Binding-site contacts:
Ligand atom C43 contacts residue VAL113 of chain 2.A at 4.1 Å (hydrophobic).
Ligand atom C37 contacts residue LEU116 of chain 2.A at 3.9 Å (hydrophobic).
Ligand atom C18 contacts residue TYR30 of chain 2.A at 3.9 Å (hydrophobic).
Ligand atom C6 contacts residue TYR30 of chain 2.A at 3.7 Å (hydrophobic).
Ligand atom C1 contacts residue TYR30 of chain 2.A at 4.1 Å (hydrophobic).
Ligand atom C43 contacts residue ALA117 of chain 2.A at 3.6 Å (hydrophobic).
Ligand atom C40 contacts residue ALA117 of chain 2.A at 4.5 Å (hydrophobic).
Ligand atom C43 contacts residue VAL37 of chain 2.A at 4.4 Å (hydrophobic).
Ligand atom O49 contacts residue TYR30 of chain 2.A at 3.6 Å.
Ligand atom C40 contacts residue LEU116 of chain 2.A at 3.3 Å (hydrophobic).
Ligand atom C2 contacts residue TYR30 of chain 2.A at 4.3 Å (hydrophobic).
Ligand atom O16 contacts residue TYR30 of chain 2.A at 4.2 Å.
Ligand atom C40 contacts residue VAL113 of chain 2.A at 4.3 Å (hydrophobic).

Sequence of chain 2.A:
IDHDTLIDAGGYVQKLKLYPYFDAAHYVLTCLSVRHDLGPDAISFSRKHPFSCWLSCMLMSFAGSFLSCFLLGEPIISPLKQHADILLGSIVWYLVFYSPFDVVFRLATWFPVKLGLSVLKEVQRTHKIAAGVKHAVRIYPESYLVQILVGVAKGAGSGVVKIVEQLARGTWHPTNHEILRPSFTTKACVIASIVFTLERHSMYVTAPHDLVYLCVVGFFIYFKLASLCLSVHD

This protein binds this small molecule.
Small molecule (SMILES): CCCCCCCCCCO[C@@H]1O[C@H](CO)[C@@H](O[C@H]2O[C@H](CO)[C@@H](O)[C@H](O)[C@H]2O)[C@H](O)[C@H]1O